Sequence of chain 2.B:
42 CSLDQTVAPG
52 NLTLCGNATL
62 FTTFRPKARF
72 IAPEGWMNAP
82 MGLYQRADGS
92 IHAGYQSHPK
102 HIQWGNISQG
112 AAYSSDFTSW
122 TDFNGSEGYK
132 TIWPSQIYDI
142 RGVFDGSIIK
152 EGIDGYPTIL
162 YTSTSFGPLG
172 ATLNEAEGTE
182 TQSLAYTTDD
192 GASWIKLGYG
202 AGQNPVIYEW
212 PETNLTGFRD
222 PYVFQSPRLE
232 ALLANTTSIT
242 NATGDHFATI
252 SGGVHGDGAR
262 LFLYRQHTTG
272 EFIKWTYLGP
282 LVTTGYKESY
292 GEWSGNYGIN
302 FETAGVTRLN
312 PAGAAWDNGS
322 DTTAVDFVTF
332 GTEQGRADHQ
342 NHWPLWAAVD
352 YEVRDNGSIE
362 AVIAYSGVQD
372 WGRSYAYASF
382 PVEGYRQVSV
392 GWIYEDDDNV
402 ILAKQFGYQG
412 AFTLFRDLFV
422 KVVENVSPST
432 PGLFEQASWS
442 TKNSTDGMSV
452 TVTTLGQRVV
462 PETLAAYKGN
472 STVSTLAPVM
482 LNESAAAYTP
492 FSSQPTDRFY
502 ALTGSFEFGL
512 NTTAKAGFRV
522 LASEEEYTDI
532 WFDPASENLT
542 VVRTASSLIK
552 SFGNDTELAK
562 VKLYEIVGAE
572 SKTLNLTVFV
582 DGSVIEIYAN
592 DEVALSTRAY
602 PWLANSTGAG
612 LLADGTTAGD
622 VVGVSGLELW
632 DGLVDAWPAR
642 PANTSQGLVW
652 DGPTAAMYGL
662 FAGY

A small-molecule ligand and the protein it binds are described below.
Small molecule (SMILES): OC[C@H]1O[C@H](O)[C@H](O)[C@@H](O)[C@@H]1O

Binding-site contacts:
Ligand atom C6 contacts residue EDO1 of chain 2.LA at 3.7 Å.
Ligand atom O6 contacts residue VAL383 of chain 2.B at 3.6 Å.
Ligand atom O3 contacts residue GLN226 of chain 2.B at 4.2 Å.
Ligand atom O6 contacts residue GLU384 of chain 2.B at 3.6 Å.
Ligand atom O4 contacts residue TRP317 of chain 2.B at 3.4 Å (h-bond).
Ligand atom O4 contacts residue EDO1 of chain 2.LA at 3.4 Å.
Ligand atom C2 contacts residue GLN226 of chain 2.B at 3.1 Å.
Ligand atom O5 contacts residue LYS151 of chain 2.B at 4.2 Å.
Ligand atom O5 contacts residue TRP317 of chain 2.B at 4.1 Å.
Ligand atom C3 contacts residue GLN226 of chain 2.B at 4.3 Å.
Ligand atom O6 contacts residue EDO1 of chain 2.LA at 2.9 Å (h-bond).
Ligand atom O3 contacts residue TRP317 of chain 2.B at 4.0 Å.
Ligand atom C1 contacts residue GLN226 of chain 2.B at 4.1 Å.
Ligand atom C1 contacts residue LYS151 of chain 2.B at 4.4 Å.
Ligand atom O2 contacts residue GLN226 of chain 2.B at 2.7 Å (h-bond).
Ligand atom O2 contacts residue TRP317 of chain 2.B at 3.8 Å.
Ligand atom O1 contacts residue GLN226 of chain 2.B at 4.0 Å.
Ligand atom C4 contacts residue TRP317 of chain 2.B at 4.1 Å (hydrophobic).
Ligand atom C5 contacts residue PRO382 of chain 2.B at 4.0 Å (hydrophobic).
Ligand atom C6 contacts residue LYS151 of chain 2.B at 4.2 Å.
Ligand atom C5 contacts residue EDO1 of chain 2.LA at 4.1 Å.
Ligand atom O6 contacts residue PRO382 of chain 2.B at 4.2 Å.
Ligand atom C3 contacts residue TRP317 of chain 2.B at 3.9 Å (hydrophobic).
Ligand atom C4 contacts residue EDO1 of chain 2.LA at 4.4 Å.
Ligand atom C2 contacts residue TRP317 of chain 2.B at 4.5 Å (hydrophobic).
Ligand atom C5 contacts residue TRP317 of chain 2.B at 4.1 Å (hydrophobic).
Ligand atom O1 contacts residue LYS151 of chain 2.B at 3.5 Å.
Ligand atom O5 contacts residue PRO382 of chain 2.B at 3.5 Å.
Ligand atom O1 contacts residue PRO382 of chain 2.B at 4.1 Å.
Ligand atom C1 contacts residue PRO382 of chain 2.B at 4.5 Å (hydrophobic).